Sequence of chain 1.A:
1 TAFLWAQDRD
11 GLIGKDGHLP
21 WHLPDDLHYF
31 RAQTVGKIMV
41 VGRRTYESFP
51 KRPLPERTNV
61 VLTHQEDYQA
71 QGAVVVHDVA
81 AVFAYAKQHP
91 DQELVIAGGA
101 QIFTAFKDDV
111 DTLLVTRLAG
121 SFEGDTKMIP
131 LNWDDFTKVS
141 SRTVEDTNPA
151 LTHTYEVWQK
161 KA

Binding-site contacts:
Ligand atom N3 contacts residue ALA6 of chain 1.A at 3.5 Å (h-bond).
Ligand atom C10 contacts residue LEU27 of chain 1.A at 3.8 Å (hydrophobic).
Ligand atom C9 contacts residue PHE30 of chain 1.A at 3.2 Å (hydrophobic).
Ligand atom O12 contacts residue LEU19 of chain 1.A at 3.8 Å.
Ligand atom OX5 contacts residue LEU27 of chain 1.A at 3.5 Å.
Ligand atom C6 contacts residue PHE30 of chain 1.A at 3.9 Å (hydrophobic).
Ligand atom C22 contacts residue HIS28 of chain 1.A at 3.5 Å.
Ligand atom C14 contacts residue SER48 of chain 1.A at 3.2 Å.
Ligand atom OXW contacts residue ARG31 of chain 1.A at 3.2 Å.
Ligand atom BR11 contacts residue PRO50 of chain 1.A at 3.0 Å.
Ligand atom C5 contacts residue PHE30 of chain 1.A at 3.7 Å (hydrophobic).
Ligand atom N4 contacts residue LEU4 of chain 1.A at 3.6 Å.
Ligand atom C13 contacts residue LEU19 of chain 1.A at 3.6 Å (hydrophobic).
Ligand atom C10 contacts residue PHE49 of chain 1.A at 3.7 Å (hydrophobic).
Ligand atom N3 contacts residue PHE30 of chain 1.A at 3.6 Å.
Ligand atom C15 contacts residue PHE30 of chain 1.A at 2.9 Å (hydrophobic).
Ligand atom C10 contacts residue PHE30 of chain 1.A at 3.9 Å (hydrophobic).
Ligand atom C11 contacts residue PHE49 of chain 1.A at 3.6 Å (hydrophobic).
Ligand atom C2 contacts residue PHE30 of chain 1.A at 3.7 Å (hydrophobic).
Ligand atom N2 contacts residue TRP5 of chain 1.A at 3.8 Å.
Ligand atom N3 contacts residue TRP5 of chain 1.A at 3.4 Å.
Ligand atom OX5 contacts residue PRO24 of chain 1.A at 3.7 Å.
Ligand atom C21 contacts residue ARG31 of chain 1.A at 3.8 Å.
Ligand atom OXW contacts residue ARG57 of chain 1.A at 3.0 Å (salt-bridge).
Ligand atom C11 contacts residue LEU27 of chain 1.A at 3.7 Å (hydrophobic).
Ligand atom N4 contacts residue TRP5 of chain 1.A at 3.6 Å.
Ligand atom N4 contacts residue PHE30 of chain 1.A at 3.7 Å.
Ligand atom OXV contacts residue ARG31 of chain 1.A at 3.7 Å.
Ligand atom OX5 contacts residue HIS28 of chain 1.A at 3.0 Å (h-bond).
Ligand atom C12 contacts residue LEU19 of chain 1.A at 3.7 Å (hydrophobic).
Ligand atom N4 contacts residue ALA97 of chain 1.A at 3.4 Å (h-bond).
Ligand atom N2 contacts residue ASP26 of chain 1.A at 2.9 Å (salt-bridge).
Ligand atom OX6 contacts residue HIS28 of chain 1.A at 3.5 Å (h-bond).
Ligand atom C2 contacts residue ALA6 of chain 1.A at 3.8 Å (hydrophobic).
Ligand atom N1 contacts residue ASP26 of chain 1.A at 3.2 Å (salt-bridge).
Ligand atom O10 contacts residue PHE30 of chain 1.A at 3.7 Å.
Ligand atom C4 contacts residue PHE30 of chain 1.A at 3.5 Å (hydrophobic).
Ligand atom C9 contacts residue PHE49 of chain 1.A at 3.7 Å (hydrophobic).
Ligand atom C17 contacts residue LEU27 of chain 1.A at 3.7 Å (hydrophobic).
Ligand atom C2 contacts residue ASP26 of chain 1.A at 3.7 Å.

This small molecule binds to this protein.
Small molecule (SMILES): COc1cc(Cc2c[nH+]c(N)nc2N)cc(OCCC[C@@H](CCC(=O)[O-])C(=O)[O-])c1Br